Sequence of chain 1.B:
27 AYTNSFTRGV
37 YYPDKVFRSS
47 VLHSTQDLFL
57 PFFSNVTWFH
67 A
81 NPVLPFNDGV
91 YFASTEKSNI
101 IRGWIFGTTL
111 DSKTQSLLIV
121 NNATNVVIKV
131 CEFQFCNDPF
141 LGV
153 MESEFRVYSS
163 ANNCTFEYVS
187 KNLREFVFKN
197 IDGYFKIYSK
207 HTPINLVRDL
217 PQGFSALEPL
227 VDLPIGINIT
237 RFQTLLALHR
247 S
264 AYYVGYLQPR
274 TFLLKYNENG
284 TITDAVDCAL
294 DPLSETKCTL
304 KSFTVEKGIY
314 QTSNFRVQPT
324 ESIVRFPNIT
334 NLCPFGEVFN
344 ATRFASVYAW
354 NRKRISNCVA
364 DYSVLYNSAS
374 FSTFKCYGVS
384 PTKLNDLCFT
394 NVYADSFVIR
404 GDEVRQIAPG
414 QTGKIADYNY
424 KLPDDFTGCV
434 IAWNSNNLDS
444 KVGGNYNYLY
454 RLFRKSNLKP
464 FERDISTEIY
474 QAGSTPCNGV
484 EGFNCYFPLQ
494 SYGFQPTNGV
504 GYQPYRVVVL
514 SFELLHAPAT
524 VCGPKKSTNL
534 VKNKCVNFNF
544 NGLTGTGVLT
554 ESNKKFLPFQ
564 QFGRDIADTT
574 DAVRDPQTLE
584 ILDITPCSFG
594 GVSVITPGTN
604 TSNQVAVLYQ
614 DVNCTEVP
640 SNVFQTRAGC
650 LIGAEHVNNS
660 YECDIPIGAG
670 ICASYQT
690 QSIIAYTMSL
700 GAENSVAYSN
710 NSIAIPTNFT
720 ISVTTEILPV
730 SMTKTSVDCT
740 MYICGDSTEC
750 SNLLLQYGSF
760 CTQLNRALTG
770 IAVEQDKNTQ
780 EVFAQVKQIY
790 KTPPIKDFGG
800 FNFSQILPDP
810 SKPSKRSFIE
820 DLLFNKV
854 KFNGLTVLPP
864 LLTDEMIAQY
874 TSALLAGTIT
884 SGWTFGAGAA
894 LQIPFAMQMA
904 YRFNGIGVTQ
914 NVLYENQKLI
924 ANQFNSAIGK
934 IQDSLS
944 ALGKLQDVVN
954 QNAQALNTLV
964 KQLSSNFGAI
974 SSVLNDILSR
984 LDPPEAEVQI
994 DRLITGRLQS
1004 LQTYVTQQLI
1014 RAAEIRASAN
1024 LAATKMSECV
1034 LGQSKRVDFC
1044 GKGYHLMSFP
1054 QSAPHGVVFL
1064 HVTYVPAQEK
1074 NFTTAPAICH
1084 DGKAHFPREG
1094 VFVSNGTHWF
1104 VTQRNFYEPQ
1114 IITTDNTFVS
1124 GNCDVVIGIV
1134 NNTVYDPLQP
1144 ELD

This small molecule binds to this protein.
Small molecule (SMILES): CC(=O)N[C@H]1[C@H](O[C@H]2[C@H](O)[C@@H](NC(C)=O)CO[C@@H]2CO)O[C@H](CO)[C@@H](O)[C@@H]1O

Binding-site contacts:
Ligand atom C5 contacts residue ASN331 of chain 1.B at 3.5 Å.
Ligand atom C3 contacts residue ASN331 of chain 1.B at 3.8 Å.
Ligand atom N2 contacts residue GLN580 of chain 1.B at 3.6 Å.
Ligand atom C8 contacts residue LEU582 of chain 1.B at 4.0 Å (hydrophobic).
Ligand atom C2 contacts residue ASN331 of chain 1.B at 2.5 Å.
Ligand atom C7 contacts residue ASN331 of chain 1.B at 4.1 Å.
Ligand atom C8 contacts residue PRO579 of chain 1.B at 3.5 Å (hydrophobic).
Ligand atom O5 contacts residue ASN331 of chain 1.B at 2.4 Å (h-bond).
Ligand atom N2 contacts residue ASN331 of chain 1.B at 2.9 Å (h-bond).
Ligand atom C4 contacts residue ASN331 of chain 1.B at 4.2 Å.
Ligand atom C1 contacts residue ASN331 of chain 1.B at 1.4 Å.
Ligand atom C7 contacts residue GLN580 of chain 1.B at 3.6 Å.
Ligand atom C8 contacts residue GLN580 of chain 1.B at 3.0 Å.